This protein binds this small molecule.
Small molecule (SMILES): CC(=O)N[C@H]1[C@H](O[C@H]2[C@H](O)[C@@H](NC(C)=O)CO[C@@H]2CO)O[C@H](CO)[C@@H](O[C@@H]2O[C@H](CO)[C@@H](O)[C@H](O)[C@@H]2O)[C@@H]1O

Sequence of chain 1.E:
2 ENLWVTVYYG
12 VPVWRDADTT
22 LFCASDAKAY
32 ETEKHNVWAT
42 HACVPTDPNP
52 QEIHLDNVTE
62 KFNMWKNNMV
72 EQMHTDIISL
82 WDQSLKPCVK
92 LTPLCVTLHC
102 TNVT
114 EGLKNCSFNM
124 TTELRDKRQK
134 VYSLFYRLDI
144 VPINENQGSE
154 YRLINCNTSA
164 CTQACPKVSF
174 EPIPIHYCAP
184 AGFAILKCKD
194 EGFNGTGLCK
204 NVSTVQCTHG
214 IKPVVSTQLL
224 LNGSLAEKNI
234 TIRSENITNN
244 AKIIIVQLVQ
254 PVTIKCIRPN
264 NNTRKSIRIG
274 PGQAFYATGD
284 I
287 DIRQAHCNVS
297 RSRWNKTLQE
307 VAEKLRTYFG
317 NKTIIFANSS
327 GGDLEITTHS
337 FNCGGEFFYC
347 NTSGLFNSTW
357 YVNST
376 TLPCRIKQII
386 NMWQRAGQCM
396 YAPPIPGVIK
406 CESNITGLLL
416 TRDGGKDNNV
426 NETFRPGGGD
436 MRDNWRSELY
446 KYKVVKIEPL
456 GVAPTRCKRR

Binding-site contacts:
Ligand atom C4 contacts residue LYS192 of chain 1.E at 4.2 Å.
Ligand atom O7 contacts residue ASN204 of chain 1.E at 2.8 Å (h-bond).
Ligand atom N2 contacts residue LYS192 of chain 1.E at 3.5 Å (salt-bridge).
Ligand atom C2 contacts residue ASN204 of chain 1.E at 3.5 Å.
Ligand atom C8 contacts residue LYS192 of chain 1.E at 3.7 Å.
Ligand atom C7 contacts residue ASN204 of chain 1.E at 3.4 Å.
Ligand atom C7 contacts residue LYS192 of chain 1.E at 3.7 Å.
Ligand atom O3 contacts residue LYS192 of chain 1.E at 3.6 Å.
Ligand atom C1 contacts residue ASN204 of chain 1.E at 3.7 Å.
Ligand atom O3 contacts residue ASN204 of chain 1.E at 4.5 Å.
Ligand atom O7 contacts residue LYS192 of chain 1.E at 4.4 Å.
Ligand atom C8 contacts residue ASN204 of chain 1.E at 4.0 Å.
Ligand atom C2 contacts residue LYS192 of chain 1.E at 4.1 Å.
Ligand atom O4 contacts residue LYS192 of chain 1.E at 3.9 Å.
Ligand atom N2 contacts residue ASN204 of chain 1.E at 3.8 Å.
Ligand atom C8 contacts residue ASP193 of chain 1.E at 3.3 Å.
Ligand atom C8 contacts residue LYS231 of chain 1.E at 3.8 Å.
Ligand atom O5 contacts residue ASN204 of chain 1.E at 4.2 Å.
Ligand atom O6 contacts residue HIS55 of chain 1.E at 4.0 Å.